Sequence of chain 1.L:
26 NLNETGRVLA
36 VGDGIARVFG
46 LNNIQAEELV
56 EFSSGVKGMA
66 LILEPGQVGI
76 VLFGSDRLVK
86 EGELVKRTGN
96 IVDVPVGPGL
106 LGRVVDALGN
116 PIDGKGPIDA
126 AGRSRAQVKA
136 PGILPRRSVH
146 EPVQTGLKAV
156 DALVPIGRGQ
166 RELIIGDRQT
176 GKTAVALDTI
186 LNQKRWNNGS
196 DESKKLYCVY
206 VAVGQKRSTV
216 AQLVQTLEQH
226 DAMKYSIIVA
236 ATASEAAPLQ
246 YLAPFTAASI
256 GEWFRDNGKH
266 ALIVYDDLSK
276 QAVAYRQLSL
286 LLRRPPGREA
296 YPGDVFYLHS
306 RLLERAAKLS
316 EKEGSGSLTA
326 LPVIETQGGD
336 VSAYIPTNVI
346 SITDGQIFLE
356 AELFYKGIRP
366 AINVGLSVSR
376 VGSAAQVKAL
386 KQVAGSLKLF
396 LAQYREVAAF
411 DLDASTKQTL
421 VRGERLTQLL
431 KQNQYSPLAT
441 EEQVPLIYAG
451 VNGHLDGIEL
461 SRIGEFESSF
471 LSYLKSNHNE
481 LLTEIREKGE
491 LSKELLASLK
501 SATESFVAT

Binding-site contacts:
Ligand atom PG contacts residue ARG375 of chain 1.L at 3.4 Å.
Ligand atom N3B contacts residue ARG375 of chain 1.L at 3.4 Å (salt-bridge).
Ligand atom PG contacts residue MG1 of chain 1.QA at 3.3 Å.
Ligand atom O3G contacts residue ARG375 of chain 1.L at 2.8 Å (salt-bridge).
Ligand atom C6 contacts residue ALA427 of chain 1.M at 3.5 Å (hydrophobic).
Ligand atom O1G contacts residue LYS169 of chain 1.M at 2.6 Å (salt-bridge).
Ligand atom C2 contacts residue TYR351 of chain 1.M at 3.3 Å (hydrophobic).
Ligand atom C6 contacts residue TYR351 of chain 1.M at 3.3 Å (hydrophobic).
Ligand atom N7 contacts residue VAL171 of chain 1.M at 3.2 Å.
Ligand atom O1A contacts residue GLY168 of chain 1.M at 3.1 Å.
Ligand atom O3' contacts residue PHE430 of chain 1.M at 3.1 Å.
Ligand atom O1B contacts residue LYS169 of chain 1.M at 2.6 Å (salt-bridge).
Ligand atom N9 contacts residue TYR351 of chain 1.M at 3.3 Å.
Ligand atom O1A contacts residue VAL171 of chain 1.M at 2.8 Å (h-bond).
Ligand atom O1G contacts residue TYR317 of chain 1.M at 3.5 Å.
Ligand atom O1A contacts residue THR170 of chain 1.M at 3.3 Å (h-bond).
Ligand atom N3B contacts residue GLY166 of chain 1.M at 2.6 Å (h-bond).
Ligand atom N3 contacts residue TYR351 of chain 1.M at 3.4 Å.
Ligand atom N3B contacts residue LYS169 of chain 1.M at 3.5 Å (salt-bridge).
Ligand atom O2G contacts residue ARG375 of chain 1.L at 2.8 Å (salt-bridge).
Ligand atom O2G contacts residue ARG196 of chain 1.M at 2.7 Å (salt-bridge).
Ligand atom C5 contacts residue TYR351 of chain 1.M at 3.2 Å (hydrophobic).
Ligand atom O2G contacts residue MG1 of chain 1.QA at 2.2 Å.
Ligand atom N6 contacts residue VAL171 of chain 1.M at 3.4 Å.
Ligand atom O2B contacts residue ARG375 of chain 1.L at 3.5 Å (salt-bridge).
Ligand atom N1 contacts residue TYR351 of chain 1.M at 3.3 Å.
Ligand atom O3' contacts residue ARG375 of chain 1.L at 3.5 Å.
Ligand atom O2B contacts residue MG1 of chain 1.QA at 2.2 Å.
Ligand atom O1G contacts residue MG1 of chain 1.QA at 3.5 Å.
Ligand atom N6 contacts residue PHE424 of chain 1.M at 3.3 Å.
Ligand atom O3G contacts residue GLY166 of chain 1.M at 3.3 Å (h-bond).
Ligand atom O2A contacts residue ARG375 of chain 1.L at 3.1 Å (salt-bridge).
Ligand atom N6 contacts residue ALA427 of chain 1.M at 3.4 Å.
Ligand atom O4' contacts residue GLY166 of chain 1.M at 3.5 Å (h-bond).
Ligand atom O1B contacts residue GLY168 of chain 1.M at 2.8 Å (h-bond).
Ligand atom O2B contacts residue THR170 of chain 1.M at 3.1 Å (h-bond).
Ligand atom C4 contacts residue TYR351 of chain 1.M at 3.1 Å (hydrophobic).
Ligand atom O3A contacts residue GLY168 of chain 1.M at 3.3 Å (h-bond).
Ligand atom PB contacts residue MG1 of chain 1.QA at 3.5 Å.
Ligand atom N1 contacts residue ALA427 of chain 1.M at 3.5 Å.

The protein below binds the small molecule below.
Small molecule (SMILES): Nc1ncnc2c1ncn2[C@@H]1O[C@H](CO[P](=O)(O)O[P](=O)(O)NP(=O)(O)O)[C@@H](O)[C@H]1O

Sequence of chain 1.M:
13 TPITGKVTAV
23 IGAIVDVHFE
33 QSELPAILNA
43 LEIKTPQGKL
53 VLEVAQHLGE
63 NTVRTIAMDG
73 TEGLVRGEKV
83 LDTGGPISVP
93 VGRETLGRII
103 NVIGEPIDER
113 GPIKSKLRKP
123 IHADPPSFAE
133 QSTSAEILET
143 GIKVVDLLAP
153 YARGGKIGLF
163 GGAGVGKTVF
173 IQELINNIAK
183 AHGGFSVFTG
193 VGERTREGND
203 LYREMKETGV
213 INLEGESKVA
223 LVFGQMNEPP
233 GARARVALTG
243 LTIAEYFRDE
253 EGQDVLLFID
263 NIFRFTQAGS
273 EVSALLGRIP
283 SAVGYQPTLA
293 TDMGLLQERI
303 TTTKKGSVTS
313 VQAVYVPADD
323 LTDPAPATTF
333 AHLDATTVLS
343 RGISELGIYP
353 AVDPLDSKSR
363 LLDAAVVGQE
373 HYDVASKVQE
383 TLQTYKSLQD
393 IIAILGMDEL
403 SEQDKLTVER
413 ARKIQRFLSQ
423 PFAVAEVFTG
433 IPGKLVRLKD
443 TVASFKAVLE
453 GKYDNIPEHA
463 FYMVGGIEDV